A protein and the small-molecule ligand that binds it are described below.
Small molecule (SMILES): CC(=O)N[C@@H]1[C@@H](O)[C@H](O)[C@@H](CO)O[C@H]1O

Binding-site contacts:
Ligand atom C1 contacts residue ASN154 of chain 46.E at 1.4 Å.
Ligand atom N2 contacts residue ASN154 of chain 46.E at 2.8 Å (h-bond).
Ligand atom C4 contacts residue ASN154 of chain 46.E at 4.2 Å.
Ligand atom O7 contacts residue ASN154 of chain 46.E at 3.5 Å (h-bond).
Ligand atom C2 contacts residue ASN154 of chain 46.E at 2.5 Å.
Ligand atom C1 contacts residue SER157 of chain 46.E at 4.3 Å.
Ligand atom O6 contacts residue SER157 of chain 46.E at 4.2 Å.
Ligand atom C1 contacts residue SER156 of chain 46.E at 4.0 Å.
Ligand atom C8 contacts residue ASN154 of chain 46.E at 3.7 Å.
Ligand atom O5 contacts residue SER157 of chain 46.E at 4.0 Å.
Ligand atom C3 contacts residue ASN154 of chain 46.E at 3.8 Å.
Ligand atom C5 contacts residue ASN154 of chain 46.E at 3.6 Å.
Ligand atom C7 contacts residue ASN154 of chain 46.E at 3.3 Å.
Ligand atom O5 contacts residue ASN154 of chain 46.E at 2.4 Å (h-bond).

Sequence of chain 46.E:
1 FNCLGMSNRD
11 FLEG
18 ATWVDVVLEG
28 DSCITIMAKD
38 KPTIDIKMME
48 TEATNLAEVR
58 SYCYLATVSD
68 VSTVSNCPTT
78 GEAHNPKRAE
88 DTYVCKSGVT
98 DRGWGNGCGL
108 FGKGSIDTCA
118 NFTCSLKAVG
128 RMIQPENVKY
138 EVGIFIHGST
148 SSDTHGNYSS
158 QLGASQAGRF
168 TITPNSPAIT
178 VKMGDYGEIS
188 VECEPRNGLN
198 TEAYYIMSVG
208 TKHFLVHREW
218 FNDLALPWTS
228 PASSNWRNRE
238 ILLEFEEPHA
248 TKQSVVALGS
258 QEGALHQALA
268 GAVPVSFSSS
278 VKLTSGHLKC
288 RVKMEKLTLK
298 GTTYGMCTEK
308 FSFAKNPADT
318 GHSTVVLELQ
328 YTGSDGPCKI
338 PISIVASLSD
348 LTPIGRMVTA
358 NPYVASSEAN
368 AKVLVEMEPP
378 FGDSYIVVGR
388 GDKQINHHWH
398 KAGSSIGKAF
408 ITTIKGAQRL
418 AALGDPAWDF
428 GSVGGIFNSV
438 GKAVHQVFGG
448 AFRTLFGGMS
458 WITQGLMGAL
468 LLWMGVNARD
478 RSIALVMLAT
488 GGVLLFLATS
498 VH